Binding-site contacts:
Ligand atom C2A contacts residue PHE179 of chain 21.A at 3.5 Å (hydrophobic).
Ligand atom N1A contacts residue LEU217 of chain 21.A at 3.3 Å.
Ligand atom C5B contacts residue TYR144 of chain 21.A at 3.8 Å (hydrophobic).
Ligand atom N3A contacts residue PHE179 of chain 21.A at 3.7 Å.
Ligand atom C2A contacts residue LEU217 of chain 21.A at 4.0 Å (hydrophobic).
Ligand atom O1 contacts residue LEU100 of chain 21.A at 3.7 Å.
Ligand atom N3A contacts residue TYR144 of chain 21.A at 3.2 Å.
Ligand atom N5A contacts residue PHE179 of chain 21.A at 3.3 Å.
Ligand atom CM6 contacts residue TYR144 of chain 21.A at 3.7 Å (hydrophobic).
Ligand atom N1A contacts residue PHE179 of chain 21.A at 3.3 Å.
Ligand atom O1 contacts residue MET214 of chain 21.A at 3.2 Å.
Ligand atom CM2 contacts residue ILE122 of chain 21.A at 3.8 Å (hydrophobic).
Ligand atom CM4 contacts residue TYR142 of chain 21.A at 3.7 Å (hydrophobic).
Ligand atom C1B contacts residue LEU181 of chain 21.A at 4.0 Å (hydrophobic).
Ligand atom N4A contacts residue TYR144 of chain 21.A at 3.7 Å.
Ligand atom CM2 contacts residue ILE77 of chain 21.A at 3.8 Å (hydrophobic).
Ligand atom C6B contacts residue ILE98 of chain 21.A at 3.8 Å (hydrophobic).
Ligand atom C6B contacts residue LEU181 of chain 21.A at 3.5 Å (hydrophobic).
Ligand atom C5B contacts residue LEU181 of chain 21.A at 3.6 Å (hydrophobic).
Ligand atom CM3 contacts residue TYR190 of chain 21.A at 3.6 Å (hydrophobic).
Ligand atom N5A contacts residue MET124 of chain 21.A at 3.9 Å.
Ligand atom C2B contacts residue ILE122 of chain 21.A at 4.0 Å (hydrophobic).
Ligand atom C1C contacts residue MET214 of chain 21.A at 3.2 Å (hydrophobic).
Ligand atom C5 contacts residue MET214 of chain 21.A at 3.4 Å (hydrophobic).
Ligand atom N2 contacts residue MET214 of chain 21.A at 3.8 Å.
Ligand atom N1A contacts residue MET124 of chain 21.A at 3.6 Å.
Ligand atom N4A contacts residue PHE179 of chain 21.A at 3.5 Å.
Ligand atom C4 contacts residue LEU100 of chain 21.A at 3.9 Å (hydrophobic).
Ligand atom C3 contacts residue LEU100 of chain 21.A at 3.8 Å (hydrophobic).
Ligand atom C4 contacts residue MET214 of chain 21.A at 3.7 Å (hydrophobic).
Ligand atom CM6 contacts residue LEU184 of chain 21.A at 3.7 Å (hydrophobic).
Ligand atom CM4 contacts residue TYR144 of chain 21.A at 3.8 Å (hydrophobic).
Ligand atom CM4 contacts residue ALA166 of chain 21.A at 3.1 Å (hydrophobic).
Ligand atom N2 contacts residue LEU100 of chain 21.A at 3.8 Å.
Ligand atom C4 contacts residue TYR190 of chain 21.A at 3.7 Å (hydrophobic).
Ligand atom CM4 contacts residue VAL168 of chain 21.A at 3.9 Å (hydrophobic).
Ligand atom O1B contacts residue ILE98 of chain 21.A at 3.2 Å.
Ligand atom N5A contacts residue LEU217 of chain 21.A at 3.6 Å.
Ligand atom C1B contacts residue ILE98 of chain 21.A at 3.7 Å (hydrophobic).
Ligand atom CM6 contacts residue LEU181 of chain 21.A at 3.8 Å (hydrophobic).

A protein and the small-molecule ligand that binds it are described below.
Small molecule (SMILES): Cc1cc(CCCOc2c(C)cc(-c3nnn(C)n3)cc2C)on1

Sequence of chain 21.A:
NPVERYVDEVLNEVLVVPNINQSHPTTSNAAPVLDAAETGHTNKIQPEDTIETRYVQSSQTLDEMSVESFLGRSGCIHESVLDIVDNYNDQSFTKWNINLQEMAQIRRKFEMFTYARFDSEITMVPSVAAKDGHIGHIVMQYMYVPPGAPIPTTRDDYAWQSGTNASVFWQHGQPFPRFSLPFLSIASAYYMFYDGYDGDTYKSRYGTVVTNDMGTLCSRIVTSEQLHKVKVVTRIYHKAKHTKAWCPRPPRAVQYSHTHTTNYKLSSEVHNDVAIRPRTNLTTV